Sequence of chain 2.Z:
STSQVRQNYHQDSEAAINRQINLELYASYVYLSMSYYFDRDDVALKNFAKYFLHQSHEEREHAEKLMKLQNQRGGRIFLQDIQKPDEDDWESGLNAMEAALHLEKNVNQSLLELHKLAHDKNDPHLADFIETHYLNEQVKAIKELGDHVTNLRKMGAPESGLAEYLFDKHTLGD

Sequence of chain 2.AA:
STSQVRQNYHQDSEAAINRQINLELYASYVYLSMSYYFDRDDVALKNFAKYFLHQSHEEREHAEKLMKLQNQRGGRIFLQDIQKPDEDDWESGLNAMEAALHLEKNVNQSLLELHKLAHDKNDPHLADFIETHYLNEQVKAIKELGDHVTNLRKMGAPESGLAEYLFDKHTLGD

Binding-site contacts:
Ligand atom O12 contacts residue HIS122 of chain 2.Z at 2.1 Å.
Ligand atom O12 contacts residue HIS122 of chain 2.Y at 3.4 Å (h-bond).
Ligand atom C09 contacts residue ASP123 of chain 2.AA at 4.4 Å.
Ligand atom C09 contacts residue NI1 of chain 2.VC at 4.2 Å.
Ligand atom C08 contacts residue ASP123 of chain 2.AA at 3.3 Å.
Ligand atom O12 contacts residue HIS122 of chain 2.AA at 3.4 Å.
Ligand atom C10 contacts residue HIS122 of chain 2.AA at 2.9 Å.
Ligand atom N11 contacts residue HIS122 of chain 2.Y at 4.2 Å.
Ligand atom C08 contacts residue HIS122 of chain 2.AA at 4.0 Å.
Ligand atom O13 contacts residue HIS122 of chain 2.Y at 3.0 Å.
Ligand atom C09 contacts residue HIS122 of chain 2.AA at 3.8 Å.
Ligand atom N11 contacts residue NI1 of chain 2.VC at 2.7 Å (h-bond).
Ligand atom N11 contacts residue HIS122 of chain 2.Z at 3.2 Å.
Ligand atom C10 contacts residue NI1 of chain 2.VC at 2.7 Å.
Ligand atom O13 contacts residue HIS122 of chain 2.AA at 2.3 Å.
Ligand atom C10 contacts residue HIS122 of chain 2.Z at 4.2 Å.
Ligand atom O12 contacts residue NI1 of chain 2.VC at 2.0 Å (h-bond).
Ligand atom O13 contacts residue NI1 of chain 2.VC at 2.1 Å (h-bond).
Ligand atom C06 contacts residue ASP123 of chain 2.AA at 3.6 Å.
Ligand atom O13 contacts residue HIS122 of chain 2.Z at 4.1 Å.
Ligand atom C07 contacts residue ASP123 of chain 2.AA at 2.8 Å.
Ligand atom C10 contacts residue HIS122 of chain 2.Y at 3.9 Å.
Ligand atom N11 contacts residue HIS122 of chain 2.AA at 3.5 Å.

Sequence of chain 2.Y:
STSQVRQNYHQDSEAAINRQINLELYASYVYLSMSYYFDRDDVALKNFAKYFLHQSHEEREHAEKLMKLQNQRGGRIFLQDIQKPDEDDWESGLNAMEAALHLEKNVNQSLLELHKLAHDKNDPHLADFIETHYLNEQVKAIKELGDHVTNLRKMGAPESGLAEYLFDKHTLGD

This protein binds this small molecule.
Small molecule (SMILES): O=C(NO)c1cccc(C(=O)NO)c1